Binding-site contacts:
Ligand atom C9 contacts residue ARG170 of chain 2.A at 3.4 Å.
Ligand atom C5 contacts residue VAL163 of chain 2.A at 4.1 Å (hydrophobic).
Ligand atom O2 contacts residue ALA167 of chain 2.A at 3.5 Å.
Ligand atom O1 contacts residue THR99 of chain 1.A at 2.6 Å (h-bond).
Ligand atom O3 contacts residue SER140 of chain 2.A at 2.8 Å (h-bond).
Ligand atom C2 contacts residue GLN38 of chain 2.A at 3.8 Å.
Ligand atom O4 contacts residue SER140 of chain 2.A at 4.1 Å.
Ligand atom O4 contacts residue HIS160 of chain 2.A at 2.9 Å (h-bond).
Ligand atom O4 contacts residue LEU164 of chain 2.A at 3.6 Å.
Ligand atom O2 contacts residue ARG170 of chain 2.A at 3.0 Å (salt-bridge).
Ligand atom C4 contacts residue GLU35 of chain 2.A at 4.0 Å.
Ligand atom C3 contacts residue SER140 of chain 2.A at 4.0 Å.
Ligand atom O2 contacts residue PHE39 of chain 2.A at 3.6 Å.
Ligand atom C9 contacts residue THR99 of chain 1.A at 3.4 Å.
Ligand atom C1 contacts residue GLN38 of chain 2.A at 3.8 Å.
Ligand atom C5 contacts residue LEU164 of chain 2.A at 3.4 Å (hydrophobic).
Ligand atom C2 contacts residue LEU137 of chain 2.A at 3.8 Å (hydrophobic).
Ligand atom C7 contacts residue ALA167 of chain 2.A at 3.9 Å (hydrophobic).
Ligand atom C8 contacts residue ALA167 of chain 2.A at 3.7 Å (hydrophobic).
Ligand atom C4 contacts residue LEU164 of chain 2.A at 3.5 Å (hydrophobic).
Ligand atom O4 contacts residue GLU35 of chain 2.A at 3.7 Å.
Ligand atom C5 contacts residue GLU35 of chain 2.A at 4.0 Å.
Ligand atom C6 contacts residue GLU35 of chain 2.A at 4.1 Å.
Ligand atom O1 contacts residue GLN38 of chain 2.A at 3.9 Å.
Ligand atom C7 contacts residue GLN38 of chain 2.A at 3.9 Å.
Ligand atom C6 contacts residue VAL163 of chain 2.A at 3.9 Å (hydrophobic).
Ligand atom C4 contacts residue HIS160 of chain 2.A at 3.6 Å.
Ligand atom O2 contacts residue THR99 of chain 1.A at 3.4 Å.
Ligand atom O1 contacts residue ARG170 of chain 2.A at 2.8 Å (salt-bridge).
Ligand atom C9 contacts residue ALA167 of chain 2.A at 3.6 Å (hydrophobic).
Ligand atom C8 contacts residue LEU137 of chain 2.A at 3.8 Å (hydrophobic).
Ligand atom C10 contacts residue LEU137 of chain 2.A at 3.9 Å (hydrophobic).
Ligand atom C1 contacts residue LEU164 of chain 2.A at 4.0 Å (hydrophobic).
Ligand atom C2 contacts residue LEU164 of chain 2.A at 3.8 Å (hydrophobic).
Ligand atom C3 contacts residue LEU164 of chain 2.A at 3.6 Å (hydrophobic).
Ligand atom C8 contacts residue GLN38 of chain 2.A at 3.8 Å.
Ligand atom C9 contacts residue GLN38 of chain 2.A at 3.8 Å.
Ligand atom C6 contacts residue LEU164 of chain 2.A at 3.9 Å (hydrophobic).
Ligand atom C10 contacts residue SER140 of chain 2.A at 2.8 Å.
Ligand atom C5 contacts residue HIS160 of chain 2.A at 3.4 Å.

Sequence of chain 2.A:
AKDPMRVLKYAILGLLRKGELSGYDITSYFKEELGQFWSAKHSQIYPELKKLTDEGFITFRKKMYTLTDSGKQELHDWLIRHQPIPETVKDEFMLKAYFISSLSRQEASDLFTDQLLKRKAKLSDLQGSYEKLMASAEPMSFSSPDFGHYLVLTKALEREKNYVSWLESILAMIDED

Sequence of chain 1.A:
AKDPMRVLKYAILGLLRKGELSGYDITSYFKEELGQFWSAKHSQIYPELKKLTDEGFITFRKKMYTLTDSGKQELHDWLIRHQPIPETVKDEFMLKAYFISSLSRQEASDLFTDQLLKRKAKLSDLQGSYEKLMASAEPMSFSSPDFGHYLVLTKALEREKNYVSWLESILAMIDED

This protein binds this small molecule.
Small molecule (SMILES): COc1cc(/C=C/C(=O)O)ccc1O